Sequence of chain 3.C:
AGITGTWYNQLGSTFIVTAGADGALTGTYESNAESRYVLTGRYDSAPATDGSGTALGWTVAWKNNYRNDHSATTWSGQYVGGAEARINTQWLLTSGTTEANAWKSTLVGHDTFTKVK

Binding-site contacts:
Ligand atom C6 contacts residue ASP74 of chain 2.D at 3.7 Å.
Ligand atom S contacts residue TRP80 of chain 2.D at 3.7 Å.
Ligand atom C12 contacts residue PEG1 of chain 2.L at 3.4 Å.
Ligand atom O4 contacts residue ASN73 of chain 2.D at 2.6 Å (h-bond).
Ligand atom C26 contacts residue ARG72 of chain 2.D at 3.7 Å.
Ligand atom O contacts residue TYR42 of chain 2.D at 3.5 Å (h-bond).
Ligand atom C16 contacts residue TRP108 of chain 3.C at 3.6 Å (hydrophobic).
Ligand atom O7 contacts residue ASN11 of chain 2.D at 3.0 Å (h-bond).
Ligand atom C10 contacts residue PEG1 of chain 2.L at 3.7 Å.
Ligand atom O contacts residue TRP67 of chain 2.D at 3.8 Å.
Ligand atom C35 contacts residue LEU13 of chain 2.D at 3.6 Å (hydrophobic).
Ligand atom O7 contacts residue SER15 of chain 2.D at 2.8 Å (h-bond).
Ligand atom O5 contacts residue ARG72 of chain 2.D at 3.6 Å.
Ligand atom O contacts residue SER33 of chain 2.D at 3.5 Å (h-bond).
Ligand atom S contacts residue TRP67 of chain 2.D at 3.6 Å.
Ligand atom O4 contacts residue ARG72 of chain 2.D at 3.5 Å.
Ligand atom C1 contacts residue TRP96 of chain 2.D at 3.4 Å (hydrophobic).
Ligand atom C34 contacts residue TRP108 of chain 3.C at 3.8 Å (hydrophobic).
Ligand atom C25 contacts residue ARG72 of chain 2.D at 3.6 Å.
Ligand atom S contacts residue THR78 of chain 2.D at 3.4 Å (h-bond).
Ligand atom C2 contacts residue TRP108 of chain 3.C at 3.6 Å (hydrophobic).
Ligand atom O7 contacts residue TYR31 of chain 2.D at 2.7 Å (h-bond).
Ligand atom N4 contacts residue LEU13 of chain 2.D at 3.6 Å.
Ligand atom O2 contacts residue TRP108 of chain 3.C at 3.6 Å.
Ligand atom C35 contacts residue ASP116 of chain 2.D at 3.7 Å.
Ligand atom N contacts residue ASP74 of chain 2.D at 3.0 Å (salt-bridge).
Ligand atom C contacts residue TRP96 of chain 2.D at 3.7 Å (hydrophobic).
Ligand atom C27 contacts residue ARG72 of chain 2.D at 3.6 Å.
Ligand atom O1 contacts residue SER33 of chain 2.D at 3.5 Å.
Ligand atom O1 contacts residue SER15 of chain 2.D at 3.7 Å.
Ligand atom C18 contacts residue SER33 of chain 2.D at 3.5 Å.
Ligand atom C35 contacts residue ASN11 of chain 2.D at 3.7 Å.
Ligand atom C6 contacts residue TRP67 of chain 2.D at 3.5 Å (hydrophobic).
Ligand atom C11 contacts residue PEG1 of chain 2.L at 3.5 Å.
Ligand atom N5 contacts residue ASP116 of chain 2.D at 2.8 Å (salt-bridge).
Ligand atom O5 contacts residue TYR71 of chain 2.D at 3.5 Å (h-bond).
Ligand atom N5 contacts residue LEU13 of chain 2.D at 3.8 Å.
Ligand atom C4 contacts residue TRP67 of chain 2.D at 3.7 Å (hydrophobic).
Ligand atom C23 contacts residue ALA34 of chain 2.D at 3.4 Å (hydrophobic).
Ligand atom C35 contacts residue TYR31 of chain 2.D at 3.5 Å (hydrophobic).

This small molecule binds to this protein.
Small molecule (SMILES): O=C(CCCC[C@@H]1SC[C@@H]2NC(=O)N[C@@H]21)NNc1c(-c2ccc(S(=O)(=O)N3CCOCC3)cc2)cccc1-c1ccc(S(=O)(=O)N2CCOCC2)cc1

Sequence of chain 2.D:
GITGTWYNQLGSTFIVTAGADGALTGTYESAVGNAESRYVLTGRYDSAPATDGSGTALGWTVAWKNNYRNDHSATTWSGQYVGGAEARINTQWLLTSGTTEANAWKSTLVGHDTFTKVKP